Sequence of chain 1.A:
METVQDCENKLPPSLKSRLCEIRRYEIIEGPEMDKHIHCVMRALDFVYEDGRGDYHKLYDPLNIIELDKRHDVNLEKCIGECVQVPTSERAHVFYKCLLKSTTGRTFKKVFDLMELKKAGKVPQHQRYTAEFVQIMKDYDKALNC

Binding-site contacts:
Ligand atom CB contacts residue GLU115 of chain 1.A at 3.6 Å.
Ligand atom NE1 contacts residue PHE111 of chain 1.A at 3.8 Å.
Ligand atom CE3 contacts residue GLU8 of chain 1.A at 3.5 Å.
Ligand atom CA contacts residue GLU115 of chain 1.A at 3.4 Å.
Ligand atom CD1 contacts residue ILE22 of chain 1.A at 3.8 Å (hydrophobic).
Ligand atom CZ2 contacts residue ILE22 of chain 1.A at 3.6 Å (hydrophobic).
Ligand atom OH contacts residue GLU8 of chain 1.A at 2.7 Å (salt-bridge).
Ligand atom CH2 contacts residue HIS36 of chain 1.A at 3.4 Å.
Ligand atom CB contacts residue ARG23 of chain 1.A at 3.6 Å.
Ligand atom CA contacts residue ASP112 of chain 1.A at 3.1 Å.
Ligand atom CH2 contacts residue ILE37 of chain 1.A at 3.8 Å (hydrophobic).
Ligand atom NZ contacts residue GLU115 of chain 1.A at 2.7 Å (salt-bridge).
Ligand atom CD1 contacts residue ARG23 of chain 1.A at 3.9 Å.
Ligand atom NE1 contacts residue TYR95 of chain 1.A at 3.1 Å (h-bond).
Ligand atom OH contacts residue HIS36 of chain 1.A at 2.9 Å (h-bond).
Ligand atom CZ3 contacts residue HIS36 of chain 1.A at 3.6 Å.
Ligand atom NZ contacts residue ASP112 of chain 1.A at 2.8 Å (salt-bridge).
Ligand atom NE1 contacts residue TYR25 of chain 1.A at 3.6 Å.
Ligand atom OH contacts residue VAL40 of chain 1.A at 3.5 Å.
Ligand atom CZ2 contacts residue ILE37 of chain 1.A at 3.6 Å (hydrophobic).
Ligand atom CB contacts residue PHE111 of chain 1.A at 3.9 Å (hydrophobic).
Ligand atom CZ3 contacts residue GLU8 of chain 1.A at 3.5 Å.
Ligand atom CD1 contacts residue TYR25 of chain 1.A at 3.4 Å (hydrophobic).
Ligand atom CG contacts residue PHE111 of chain 1.A at 3.5 Å (hydrophobic).
Ligand atom OH contacts residue VAL4 of chain 1.A at 3.6 Å.
Ligand atom CA contacts residue PHE111 of chain 1.A at 3.7 Å (hydrophobic).
Ligand atom CA contacts residue TYR25 of chain 1.A at 3.5 Å (hydrophobic).
Ligand atom CH2 contacts residue ILE22 of chain 1.A at 3.4 Å (hydrophobic).
Ligand atom NZ contacts residue MET136 of chain 1.A at 3.5 Å (h-bond).
Ligand atom NE1 contacts residue ILE22 of chain 1.A at 3.4 Å (h-bond).
Ligand atom CE2 contacts residue TYR95 of chain 1.A at 3.7 Å (hydrophobic).
Ligand atom CZ3 contacts residue ILE22 of chain 1.A at 3.8 Å (hydrophobic).
Ligand atom CD2 contacts residue PHE111 of chain 1.A at 3.8 Å (hydrophobic).
Ligand atom NZ contacts residue ARG23 of chain 1.A at 3.6 Å.
Ligand atom CE2 contacts residue PHE111 of chain 1.A at 3.7 Å (hydrophobic).
Ligand atom CD1 contacts residue PHE111 of chain 1.A at 3.6 Å (hydrophobic).
Ligand atom CZ2 contacts residue TYR95 of chain 1.A at 3.7 Å (hydrophobic).
Ligand atom CE2 contacts residue ILE22 of chain 1.A at 3.5 Å (hydrophobic).
Ligand atom CE3 contacts residue ARG23 of chain 1.A at 3.8 Å.
Ligand atom CG contacts residue ARG23 of chain 1.A at 3.6 Å.

The protein below binds the small molecule below.
Small molecule (SMILES): NCCc1c[nH]c2ccc(O)cc12